Sequence of chain 56.X:
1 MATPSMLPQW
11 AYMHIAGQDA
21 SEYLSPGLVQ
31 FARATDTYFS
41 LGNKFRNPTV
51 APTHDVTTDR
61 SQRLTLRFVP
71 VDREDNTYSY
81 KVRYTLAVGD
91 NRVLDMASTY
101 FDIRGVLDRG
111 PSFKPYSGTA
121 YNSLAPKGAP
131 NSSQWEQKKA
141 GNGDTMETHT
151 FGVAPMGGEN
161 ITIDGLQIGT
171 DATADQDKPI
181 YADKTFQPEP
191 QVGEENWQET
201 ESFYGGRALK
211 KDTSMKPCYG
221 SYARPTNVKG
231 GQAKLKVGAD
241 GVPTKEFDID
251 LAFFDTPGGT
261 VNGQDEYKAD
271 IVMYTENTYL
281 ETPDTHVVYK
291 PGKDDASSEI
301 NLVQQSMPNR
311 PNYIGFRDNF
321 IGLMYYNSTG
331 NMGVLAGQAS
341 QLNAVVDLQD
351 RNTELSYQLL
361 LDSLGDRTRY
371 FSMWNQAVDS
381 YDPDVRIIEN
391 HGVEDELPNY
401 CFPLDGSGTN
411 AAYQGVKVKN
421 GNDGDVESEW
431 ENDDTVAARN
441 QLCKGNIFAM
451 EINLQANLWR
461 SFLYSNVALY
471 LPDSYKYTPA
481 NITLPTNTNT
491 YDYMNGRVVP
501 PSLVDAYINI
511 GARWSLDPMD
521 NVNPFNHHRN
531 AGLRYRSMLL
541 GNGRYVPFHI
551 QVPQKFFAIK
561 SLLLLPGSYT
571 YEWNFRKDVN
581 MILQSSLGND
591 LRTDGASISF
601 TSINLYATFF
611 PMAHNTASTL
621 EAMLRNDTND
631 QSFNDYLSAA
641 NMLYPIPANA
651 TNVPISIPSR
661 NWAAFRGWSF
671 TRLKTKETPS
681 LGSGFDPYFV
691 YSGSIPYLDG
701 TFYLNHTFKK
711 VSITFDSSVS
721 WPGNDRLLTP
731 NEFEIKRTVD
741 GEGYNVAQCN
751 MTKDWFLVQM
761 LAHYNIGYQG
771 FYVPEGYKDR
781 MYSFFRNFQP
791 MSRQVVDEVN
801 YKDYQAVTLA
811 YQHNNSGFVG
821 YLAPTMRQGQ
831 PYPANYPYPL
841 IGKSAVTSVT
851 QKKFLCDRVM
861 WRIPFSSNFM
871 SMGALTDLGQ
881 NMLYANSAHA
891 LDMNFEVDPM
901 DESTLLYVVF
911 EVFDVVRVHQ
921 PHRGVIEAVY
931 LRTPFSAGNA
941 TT

This small molecule binds to this protein.
Small molecule (SMILES): CC[C@H](C)[C@H](NC(=O)[C@@H](N)CC(=O)O)C(=O)N[C@@H](CC(N)=O)C(=O)N[C@@H](Cc1ccccc1)C(=O)N[C@@H](CO)C(=O)N[C@@H](CO)C(=O)N[C@H](C=O)CC(C)C

Sequence of chain 56.V:
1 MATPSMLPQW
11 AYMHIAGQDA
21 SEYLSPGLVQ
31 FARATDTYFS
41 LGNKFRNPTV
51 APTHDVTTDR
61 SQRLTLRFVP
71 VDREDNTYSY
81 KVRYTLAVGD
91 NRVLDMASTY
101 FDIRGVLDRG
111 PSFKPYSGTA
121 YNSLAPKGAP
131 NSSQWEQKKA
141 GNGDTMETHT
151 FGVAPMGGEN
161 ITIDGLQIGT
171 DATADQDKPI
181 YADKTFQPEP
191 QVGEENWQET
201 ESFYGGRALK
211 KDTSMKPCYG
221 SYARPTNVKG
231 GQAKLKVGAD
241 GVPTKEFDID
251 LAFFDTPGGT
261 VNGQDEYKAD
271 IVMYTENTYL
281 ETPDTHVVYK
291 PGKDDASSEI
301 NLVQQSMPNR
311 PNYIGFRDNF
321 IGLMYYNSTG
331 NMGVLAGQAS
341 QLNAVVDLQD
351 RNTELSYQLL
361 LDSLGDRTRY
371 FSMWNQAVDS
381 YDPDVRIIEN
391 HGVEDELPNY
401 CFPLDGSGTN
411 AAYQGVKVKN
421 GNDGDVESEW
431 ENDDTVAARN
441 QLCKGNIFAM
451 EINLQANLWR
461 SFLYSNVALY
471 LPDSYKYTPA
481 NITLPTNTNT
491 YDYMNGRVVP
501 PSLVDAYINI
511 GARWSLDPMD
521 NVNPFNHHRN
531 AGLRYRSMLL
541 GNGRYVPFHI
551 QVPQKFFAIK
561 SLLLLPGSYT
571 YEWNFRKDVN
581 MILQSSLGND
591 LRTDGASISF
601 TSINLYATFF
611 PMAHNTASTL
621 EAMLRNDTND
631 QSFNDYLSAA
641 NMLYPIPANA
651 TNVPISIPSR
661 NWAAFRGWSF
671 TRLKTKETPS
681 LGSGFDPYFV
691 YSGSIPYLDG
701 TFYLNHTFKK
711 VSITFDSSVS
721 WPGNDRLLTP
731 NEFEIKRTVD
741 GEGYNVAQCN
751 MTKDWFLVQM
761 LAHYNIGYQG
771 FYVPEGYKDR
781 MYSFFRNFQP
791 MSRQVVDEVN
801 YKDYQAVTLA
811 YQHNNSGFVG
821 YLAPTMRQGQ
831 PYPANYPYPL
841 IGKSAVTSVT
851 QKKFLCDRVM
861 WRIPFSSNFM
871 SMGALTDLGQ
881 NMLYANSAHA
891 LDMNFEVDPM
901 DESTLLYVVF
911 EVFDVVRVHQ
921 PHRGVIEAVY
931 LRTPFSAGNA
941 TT

Binding-site contacts:
Ligand atom N contacts residue GLY42 of chain 56.V at 3.5 Å (h-bond).
Ligand atom CD1 contacts residue ARG666 of chain 56.X at 3.9 Å.
Ligand atom OD2 contacts residue PRO864 of chain 56.X at 3.6 Å.
Ligand atom C contacts residue ARG666 of chain 56.X at 3.7 Å.
Ligand atom N contacts residue SER871 of chain 56.X at 3.6 Å.
Ligand atom OD1 contacts residue GLY667 of chain 56.X at 3.3 Å (h-bond).
Ligand atom O contacts residue GLY42 of chain 56.V at 3.5 Å.
Ligand atom OG contacts residue ARG46 of chain 56.V at 3.2 Å.
Ligand atom CG2 contacts residue TYR636 of chain 56.X at 3.8 Å (hydrophobic).
Ligand atom O contacts residue ARG46 of chain 56.V at 3.9 Å.
Ligand atom OD2 contacts residue GLY667 of chain 56.X at 3.7 Å.
Ligand atom O contacts residue ALA874 of chain 56.X at 3.7 Å.
Ligand atom O contacts residue ASN43 of chain 56.V at 3.6 Å.
Ligand atom CG contacts residue GLU911 of chain 56.X at 3.5 Å.
Ligand atom N contacts residue ALA874 of chain 56.X at 3.8 Å.
Ligand atom N contacts residue ARG666 of chain 56.X at 3.4 Å (salt-bridge).
Ligand atom CB contacts residue GLY42 of chain 56.V at 3.7 Å.
Ligand atom N contacts residue ARG46 of chain 56.V at 3.9 Å.
Ligand atom N contacts residue GLY873 of chain 56.X at 3.8 Å.
Ligand atom CD1 contacts residue SER21 of chain 56.V at 3.4 Å.
Ligand atom CB contacts residue ARG666 of chain 56.X at 3.9 Å.
Ligand atom OD2 contacts residue GLU911 of chain 56.X at 3.4 Å (salt-bridge).
Ligand atom CD1 contacts residue ARG33 of chain 56.V at 3.8 Å.
Ligand atom OG contacts residue PHE45 of chain 56.V at 3.3 Å (h-bond).
Ligand atom OD1 contacts residue ARG666 of chain 56.X at 3.7 Å.
Ligand atom CB contacts residue ALA874 of chain 56.X at 3.9 Å (hydrophobic).
Ligand atom OD1 contacts residue ASN634 of chain 56.X at 3.2 Å (h-bond).
Ligand atom C contacts residue ASN634 of chain 56.X at 3.8 Å.
Ligand atom CD2 contacts residue ALA20 of chain 56.V at 3.8 Å (hydrophobic).
Ligand atom CA contacts residue ARG666 of chain 56.X at 3.6 Å.
Ligand atom ND2 contacts residue THR49 of chain 56.V at 3.9 Å.
Ligand atom O contacts residue ASN634 of chain 56.X at 3.0 Å (h-bond).
Ligand atom N contacts residue ARG666 of chain 56.X at 3.4 Å.
Ligand atom CB contacts residue PHE913 of chain 56.X at 3.9 Å (hydrophobic).
Ligand atom CG contacts residue GLY667 of chain 56.X at 3.7 Å.
Ligand atom CB contacts residue ASN47 of chain 56.V at 3.7 Å.
Ligand atom CB contacts residue GLU911 of chain 56.X at 3.6 Å.
Ligand atom CD1 contacts residue ARG46 of chain 56.V at 3.9 Å.
Ligand atom CE1 contacts residue ARG46 of chain 56.V at 3.7 Å.
Ligand atom CG contacts residue ASN634 of chain 56.X at 3.9 Å.